A small-molecule ligand and the protein it binds are described below.
Small molecule (SMILES): OCCc1c[nH]c2ccccc12

Sequence of chain 1.A:
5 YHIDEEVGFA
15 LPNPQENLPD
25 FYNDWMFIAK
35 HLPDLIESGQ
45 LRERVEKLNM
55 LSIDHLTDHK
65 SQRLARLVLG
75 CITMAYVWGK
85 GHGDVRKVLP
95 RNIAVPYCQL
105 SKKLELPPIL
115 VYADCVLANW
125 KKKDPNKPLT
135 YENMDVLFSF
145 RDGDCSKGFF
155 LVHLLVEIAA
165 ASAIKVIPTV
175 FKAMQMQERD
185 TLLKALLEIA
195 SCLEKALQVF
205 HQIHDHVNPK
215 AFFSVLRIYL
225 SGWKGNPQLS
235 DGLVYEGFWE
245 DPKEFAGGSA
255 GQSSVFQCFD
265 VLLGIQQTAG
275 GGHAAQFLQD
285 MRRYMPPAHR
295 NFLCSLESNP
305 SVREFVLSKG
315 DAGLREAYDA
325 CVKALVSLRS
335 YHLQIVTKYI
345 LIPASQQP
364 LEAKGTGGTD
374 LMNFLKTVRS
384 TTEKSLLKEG

Binding-site contacts:
Ligand atom C5 contacts residue LEU332 of chain 1.A at 4.1 Å (hydrophobic).
Ligand atom O1 contacts residue HIS336 of chain 1.A at 3.4 Å.
Ligand atom C10 contacts residue HIS336 of chain 1.A at 3.6 Å.
Ligand atom C3 contacts residue LEU332 of chain 1.A at 3.8 Å (hydrophobic).
Ligand atom C5 contacts residue PHE260 of chain 1.A at 3.8 Å (hydrophobic).
Ligand atom C2 contacts residue HEM1 of chain 1.C at 4.2 Å.
Ligand atom C4 contacts residue LEU197 of chain 1.A at 4.0 Å (hydrophobic).
Ligand atom C4 contacts residue ALA164 of chain 1.A at 4.1 Å (hydrophobic).
Ligand atom C4 contacts residue LEU332 of chain 1.A at 3.9 Å (hydrophobic).
Ligand atom C4 contacts residue PHE260 of chain 1.A at 3.5 Å (hydrophobic).
Ligand atom C8 contacts residue HEM1 of chain 1.C at 3.8 Å.
Ligand atom C2 contacts residue PHE260 of chain 1.A at 3.6 Å (hydrophobic).
Ligand atom C9 contacts residue HEM1 of chain 1.C at 3.4 Å.
Ligand atom N1 contacts residue LEU329 of chain 1.A at 3.8 Å.
Ligand atom N1 contacts residue ARG333 of chain 1.A at 3.8 Å.
Ligand atom C10 contacts residue LEU332 of chain 1.A at 3.5 Å (hydrophobic).
Ligand atom C5 contacts residue PHE263 of chain 1.A at 4.1 Å (hydrophobic).
Ligand atom C2 contacts residue LEU332 of chain 1.A at 4.0 Å (hydrophobic).
Ligand atom C8 contacts residue PHE260 of chain 1.A at 4.2 Å (hydrophobic).
Ligand atom C7 contacts residue PHE260 of chain 1.A at 3.9 Å (hydrophobic).
Ligand atom N1 contacts residue PHE260 of chain 1.A at 3.3 Å (h-bond).
Ligand atom C2 contacts residue VAL160 of chain 1.A at 4.2 Å (hydrophobic).
Ligand atom C5 contacts residue VAL259 of chain 1.A at 4.3 Å (hydrophobic).
Ligand atom C5 contacts residue LEU329 of chain 1.A at 3.9 Å (hydrophobic).
Ligand atom O1 contacts residue HEM1 of chain 1.C at 3.0 Å (h-bond).
Ligand atom C10 contacts residue HEM1 of chain 1.C at 4.1 Å.
Ligand atom C3 contacts residue PHE260 of chain 1.A at 3.4 Å (hydrophobic).
Ligand atom C6 contacts residue LEU329 of chain 1.A at 4.0 Å (hydrophobic).
Ligand atom O1 contacts residue LEU332 of chain 1.A at 4.3 Å.
Ligand atom C10 contacts residue ARG333 of chain 1.A at 3.7 Å.
Ligand atom C6 contacts residue PHE260 of chain 1.A at 3.8 Å (hydrophobic).
Ligand atom O1 contacts residue ARG333 of chain 1.A at 3.6 Å.
Ligand atom C7 contacts residue HEM1 of chain 1.C at 3.8 Å.
Ligand atom C7 contacts residue ARG333 of chain 1.A at 3.6 Å.
Ligand atom C5 contacts residue LEU197 of chain 1.A at 4.3 Å (hydrophobic).
Ligand atom C4 contacts residue VAL259 of chain 1.A at 4.2 Å (hydrophobic).
Ligand atom C6 contacts residue LEU332 of chain 1.A at 4.2 Å (hydrophobic).
Ligand atom C1 contacts residue LEU332 of chain 1.A at 4.1 Å (hydrophobic).
Ligand atom C3 contacts residue VAL160 of chain 1.A at 3.7 Å (hydrophobic).
Ligand atom C1 contacts residue PHE260 of chain 1.A at 3.8 Å (hydrophobic).